Sequence of chain 3.A:
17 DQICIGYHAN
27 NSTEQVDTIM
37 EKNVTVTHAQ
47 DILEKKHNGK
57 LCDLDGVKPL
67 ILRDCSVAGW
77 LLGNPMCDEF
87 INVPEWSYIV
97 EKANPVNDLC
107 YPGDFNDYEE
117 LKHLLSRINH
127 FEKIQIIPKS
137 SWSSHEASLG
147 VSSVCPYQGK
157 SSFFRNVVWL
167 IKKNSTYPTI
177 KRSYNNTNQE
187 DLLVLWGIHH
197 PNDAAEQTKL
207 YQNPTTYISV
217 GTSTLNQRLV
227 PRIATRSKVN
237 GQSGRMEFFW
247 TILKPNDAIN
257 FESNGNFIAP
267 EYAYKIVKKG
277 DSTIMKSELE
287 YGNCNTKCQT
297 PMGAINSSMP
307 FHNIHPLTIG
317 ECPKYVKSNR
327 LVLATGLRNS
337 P

A protein and the small-molecule ligand that binds it are described below.
Small molecule (SMILES): CC(=O)N[C@@H]1[C@@H](O)[C@H](O)[C@@H](CO)O[C@H]1O

Binding-site contacts:
Ligand atom C1 contacts residue ASN27 of chain 3.A at 1.4 Å.
Ligand atom C4 contacts residue ASN27 of chain 3.A at 3.5 Å.
Ligand atom C7 contacts residue ASN27 of chain 3.A at 4.2 Å.
Ligand atom O5 contacts residue ASN27 of chain 3.A at 1.3 Å (h-bond).
Ligand atom O7 contacts residue ASN27 of chain 3.A at 3.7 Å.
Ligand atom C2 contacts residue ASN27 of chain 3.A at 2.9 Å.
Ligand atom C6 contacts residue ASN27 of chain 3.A at 3.3 Å.
Ligand atom N2 contacts residue ASN27 of chain 3.A at 3.8 Å.
Ligand atom C3 contacts residue ASN27 of chain 3.A at 3.6 Å.
Ligand atom C5 contacts residue ASN27 of chain 3.A at 2.4 Å.
Ligand atom O6 contacts residue ASN27 of chain 3.A at 3.5 Å (h-bond).